Sequence of chain 2.A:
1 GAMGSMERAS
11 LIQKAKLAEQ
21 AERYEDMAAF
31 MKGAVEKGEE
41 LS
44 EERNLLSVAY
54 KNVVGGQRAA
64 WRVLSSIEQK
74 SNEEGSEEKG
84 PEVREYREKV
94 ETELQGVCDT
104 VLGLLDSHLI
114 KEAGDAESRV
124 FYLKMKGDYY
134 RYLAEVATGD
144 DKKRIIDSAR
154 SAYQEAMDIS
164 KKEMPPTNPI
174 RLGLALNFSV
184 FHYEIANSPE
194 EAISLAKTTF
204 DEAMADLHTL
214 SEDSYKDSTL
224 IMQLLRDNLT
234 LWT

Binding-site contacts:
Ligand atom CA contacts residue ASN55 of chain 2.A at 3.4 Å.
Ligand atom N contacts residue GLU19 of chain 2.A at 2.5 Å (salt-bridge).
Ligand atom O contacts residue VAL51 of chain 2.A at 3.6 Å.
Ligand atom CB contacts residue GLU187 of chain 2.A at 3.2 Å.
Ligand atom O contacts residue VAL183 of chain 2.A at 3.5 Å.
Ligand atom CB contacts residue ASN180 of chain 2.A at 3.8 Å.
Ligand atom C contacts residue GLU19 of chain 2.A at 3.6 Å.
Ligand atom C contacts residue LEU179 of chain 2.A at 3.7 Å (hydrophobic).
Ligand atom CB contacts residue ASN55 of chain 2.A at 3.5 Å.
Ligand atom O contacts residue LYS54 of chain 2.A at 3.7 Å.
Ligand atom C contacts residue ASN180 of chain 2.A at 3.6 Å.
Ligand atom N contacts residue ASN180 of chain 2.A at 2.8 Å (h-bond).
Ligand atom CA contacts residue ASN180 of chain 2.A at 3.4 Å.
Ligand atom O1P contacts residue ARG61 of chain 2.A at 2.9 Å (salt-bridge).
Ligand atom P contacts residue ARG61 of chain 2.A at 3.7 Å.
Ligand atom CB contacts residue ASN180 of chain 2.A at 3.3 Å.
Ligand atom N contacts residue LEU179 of chain 2.A at 3.5 Å.
Ligand atom N contacts residue LEU234 of chain 2.A at 3.3 Å.
Ligand atom P contacts residue TYR135 of chain 2.A at 3.7 Å.
Ligand atom C contacts residue ASN55 of chain 2.A at 3.5 Å.
Ligand atom CA contacts residue GLU19 of chain 2.A at 3.1 Å.
Ligand atom O contacts residue GLU19 of chain 2.A at 3.4 Å (salt-bridge).
Ligand atom C contacts residue GLU19 of chain 2.A at 3.5 Å.
Ligand atom CB contacts residue TRP235 of chain 2.A at 3.5 Å (hydrophobic).
Ligand atom O contacts residue ASN55 of chain 2.A at 3.0 Å (h-bond).
Ligand atom CG1 contacts residue GLY176 of chain 2.A at 3.6 Å.
Ligand atom O contacts residue LEU48 of chain 2.A at 3.8 Å.
Ligand atom O contacts residue LYS54 of chain 2.A at 3.7 Å.
Ligand atom O3P contacts residue ARG134 of chain 2.A at 2.8 Å (salt-bridge).
Ligand atom O contacts residue VAL51 of chain 2.A at 3.6 Å.
Ligand atom O2P contacts residue ARG61 of chain 2.A at 2.9 Å (salt-bridge).
Ligand atom O contacts residue ASN231 of chain 2.A at 3.0 Å (h-bond).
Ligand atom CA contacts residue ASN231 of chain 2.A at 3.7 Å.
Ligand atom CG2 contacts residue P5N1 of chain 2.D at 3.4 Å.
Ligand atom O3P contacts residue TYR135 of chain 2.A at 2.5 Å (h-bond).
Ligand atom O contacts residue GLU187 of chain 2.A at 3.3 Å (salt-bridge).
Ligand atom CG1 contacts residue LYS127 of chain 2.A at 3.7 Å.
Ligand atom C contacts residue VAL51 of chain 2.A at 3.5 Å (hydrophobic).
Ligand atom N contacts residue ASN231 of chain 2.A at 3.0 Å (h-bond).
Ligand atom O2P contacts residue ARG134 of chain 2.A at 2.8 Å (salt-bridge).

This small molecule binds to this protein.
Small molecule (SMILES): CC[C@H](C)[C@H](NC(=O)[C@H](COP(=O)(O)O)NC(=O)CNC(=O)[C@H](C)N)C(=O)N1CCC[C@H]1C(=O)NCC(=O)N[C@@H](C)C(=O)N[C@@H](C)C(=O)N[C@H](C=O)CO